Sequence of chain 1.B:
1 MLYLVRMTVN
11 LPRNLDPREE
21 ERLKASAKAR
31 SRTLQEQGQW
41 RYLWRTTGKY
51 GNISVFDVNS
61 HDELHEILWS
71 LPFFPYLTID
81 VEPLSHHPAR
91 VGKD

This protein binds this small molecule.
Small molecule (SMILES): O=C1C=C[C@H]([C@H](Cl)C(=O)O)O1

Binding-site contacts:
Ligand atom OAA contacts residue ASN52 of chain 1.C at 2.8 Å (h-bond).
Ligand atom OAC contacts residue ARG45 of chain 1.C at 3.1 Å (salt-bridge).
Ligand atom OAA contacts residue GLY51 of chain 1.C at 3.7 Å.
Ligand atom OAC contacts residue TYR50 of chain 1.C at 4.1 Å.
Ligand atom OAB contacts residue ALA89 of chain 1.B at 3.2 Å.
Ligand atom CAJ contacts residue PHE73 of chain 1.C at 3.9 Å (hydrophobic).
Ligand atom OAG contacts residue ALA27 of chain 1.C at 3.3 Å.
Ligand atom CAF contacts residue HIS87 of chain 1.B at 4.4 Å.
Ligand atom CAF contacts residue TRP40 of chain 1.C at 4.0 Å (hydrophobic).
Ligand atom OAB contacts residue LYS28 of chain 1.C at 3.6 Å (salt-bridge).
Ligand atom CAI contacts residue ALA27 of chain 1.C at 3.7 Å (hydrophobic).
Ligand atom OAC contacts residue HIS87 of chain 1.B at 3.4 Å (h-bond).
Ligand atom CAE contacts residue HIS87 of chain 1.B at 3.8 Å.
Ligand atom OAB contacts residue HIS87 of chain 1.B at 3.9 Å.
Ligand atom CLAD contacts residue LEU77 of chain 1.C at 3.6 Å.
Ligand atom OAB contacts residue SER31 of chain 1.C at 3.8 Å.
Ligand atom CAJ contacts residue VAL9 of chain 1.C at 4.1 Å (hydrophobic).
Ligand atom CAK contacts residue PHE73 of chain 1.C at 3.6 Å (hydrophobic).
Ligand atom OAB contacts residue ALA27 of chain 1.C at 3.6 Å.
Ligand atom CAI contacts residue LYS28 of chain 1.C at 4.4 Å.
Ligand atom CLAD contacts residue MET7 of chain 1.C at 4.2 Å.
Ligand atom CAE contacts residue TRP40 of chain 1.C at 4.0 Å (hydrophobic).
Ligand atom CAI contacts residue SER31 of chain 1.C at 4.4 Å.
Ligand atom CAJ contacts residue ASN52 of chain 1.C at 4.1 Å.
Ligand atom OAA contacts residue HIS87 of chain 1.B at 3.0 Å (h-bond).
Ligand atom CLAD contacts residue ASN52 of chain 1.C at 3.3 Å.
Ligand atom OAA contacts residue ARG45 of chain 1.C at 3.6 Å.
Ligand atom CAH contacts residue ARG45 of chain 1.C at 3.7 Å.
Ligand atom CLAD contacts residue VAL9 of chain 1.C at 3.6 Å.
Ligand atom CAK contacts residue ALA27 of chain 1.C at 4.2 Å (hydrophobic).
Ligand atom CAI contacts residue ALA89 of chain 1.B at 4.1 Å (hydrophobic).
Ligand atom CAE contacts residue SER31 of chain 1.C at 4.3 Å.
Ligand atom CAI contacts residue HIS87 of chain 1.B at 3.9 Å.
Ligand atom CAH contacts residue ASN52 of chain 1.C at 3.8 Å.
Ligand atom CAF contacts residue ASN52 of chain 1.C at 3.7 Å.
Ligand atom CAK contacts residue ASN52 of chain 1.C at 4.5 Å.
Ligand atom OAG contacts residue PHE73 of chain 1.C at 3.6 Å.
Ligand atom CAH contacts residue HIS87 of chain 1.B at 3.5 Å.

Sequence of chain 1.C:
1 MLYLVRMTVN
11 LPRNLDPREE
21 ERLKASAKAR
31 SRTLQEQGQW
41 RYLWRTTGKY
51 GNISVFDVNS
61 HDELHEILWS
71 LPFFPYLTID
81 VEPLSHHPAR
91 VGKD